A protein and the small-molecule ligand that binds it are described below.
Small molecule (SMILES): CC(=O)N[C@@H]1[C@@H](O)[C@H](O)[C@@H](CO)O[C@H]1O

Binding-site contacts:
Ligand atom C8 contacts residue ILE369 of chain 1.D at 3.1 Å (hydrophobic).
Ligand atom O7 contacts residue ASN371 of chain 1.D at 2.8 Å (h-bond).
Ligand atom C4 contacts residue ASN371 of chain 1.D at 4.2 Å.
Ligand atom C7 contacts residue ILE369 of chain 1.D at 3.3 Å (hydrophobic).
Ligand atom C2 contacts residue ASN371 of chain 1.D at 2.5 Å.
Ligand atom C8 contacts residue ASN371 of chain 1.D at 3.7 Å.
Ligand atom C1 contacts residue ASN371 of chain 1.D at 1.5 Å.
Ligand atom O5 contacts residue ASN371 of chain 1.D at 2.4 Å (h-bond).
Ligand atom C8 contacts residue SER370 of chain 1.D at 3.5 Å.
Ligand atom C3 contacts residue ASN371 of chain 1.D at 3.8 Å.
Ligand atom C5 contacts residue ASN371 of chain 1.D at 3.7 Å.
Ligand atom C1 contacts residue ARG311 of chain 1.D at 4.1 Å.
Ligand atom C8 contacts residue SER314 of chain 1.D at 3.5 Å.
Ligand atom O7 contacts residue ILE369 of chain 1.D at 3.0 Å (h-bond).
Ligand atom O7 contacts residue SER370 of chain 1.D at 3.2 Å.
Ligand atom N2 contacts residue ASN371 of chain 1.D at 2.9 Å (h-bond).
Ligand atom O5 contacts residue ARG311 of chain 1.D at 4.4 Å.
Ligand atom N2 contacts residue ILE369 of chain 1.D at 4.5 Å.
Ligand atom C7 contacts residue SER370 of chain 1.D at 3.6 Å.
Ligand atom C7 contacts residue ASN371 of chain 1.D at 3.1 Å.

Sequence of chain 1.D:
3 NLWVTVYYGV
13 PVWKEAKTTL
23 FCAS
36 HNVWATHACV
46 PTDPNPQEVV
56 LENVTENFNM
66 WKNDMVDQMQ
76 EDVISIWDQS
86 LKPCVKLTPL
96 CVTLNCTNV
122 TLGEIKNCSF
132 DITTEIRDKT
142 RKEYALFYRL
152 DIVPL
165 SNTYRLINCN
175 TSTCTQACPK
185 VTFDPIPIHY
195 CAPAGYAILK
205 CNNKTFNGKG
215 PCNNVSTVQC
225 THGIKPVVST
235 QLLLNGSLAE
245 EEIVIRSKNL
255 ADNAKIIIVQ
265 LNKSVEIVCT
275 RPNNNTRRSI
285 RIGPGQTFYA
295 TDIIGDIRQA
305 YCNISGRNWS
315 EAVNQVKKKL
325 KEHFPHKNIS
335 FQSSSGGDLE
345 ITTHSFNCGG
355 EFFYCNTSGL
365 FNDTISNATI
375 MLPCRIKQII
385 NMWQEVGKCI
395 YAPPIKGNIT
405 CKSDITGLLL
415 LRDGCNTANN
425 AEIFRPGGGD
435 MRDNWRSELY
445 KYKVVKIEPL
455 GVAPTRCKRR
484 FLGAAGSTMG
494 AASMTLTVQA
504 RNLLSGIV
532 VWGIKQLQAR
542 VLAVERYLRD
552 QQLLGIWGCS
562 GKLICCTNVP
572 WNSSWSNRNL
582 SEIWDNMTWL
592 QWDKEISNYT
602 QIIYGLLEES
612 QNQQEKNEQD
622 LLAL